A protein and the small-molecule ligand that binds it are described below.
Small molecule (SMILES): CC(=O)N[C@H]1[C@H](O[C@H]2[C@H](O)[C@@H](NC(C)=O)CO[C@@H]2CO)O[C@H](CO)[C@@H](O)[C@@H]1O

Binding-site contacts:
Ligand atom O5 contacts residue ASN243 of chain 1.A at 2.4 Å (h-bond).
Ligand atom O5 contacts residue TRP149 of chain 1.A at 4.0 Å.
Ligand atom C7 contacts residue ASN243 of chain 1.A at 3.1 Å.
Ligand atom C3 contacts residue ASN243 of chain 1.A at 3.8 Å.
Ligand atom C5 contacts residue ASN243 of chain 1.A at 3.7 Å.
Ligand atom C1 contacts residue ASN243 of chain 1.A at 1.4 Å.
Ligand atom C8 contacts residue VAL241 of chain 1.A at 4.0 Å (hydrophobic).
Ligand atom C8 contacts residue TRP149 of chain 1.A at 3.9 Å (hydrophobic).
Ligand atom C6 contacts residue TRP149 of chain 1.A at 3.9 Å (hydrophobic).
Ligand atom C2 contacts residue ASN243 of chain 1.A at 2.4 Å.
Ligand atom O7 contacts residue ASN243 of chain 1.A at 3.0 Å (h-bond).
Ligand atom N2 contacts residue ASN243 of chain 1.A at 2.8 Å (h-bond).
Ligand atom O4 contacts residue TRP149 of chain 1.A at 4.5 Å.
Ligand atom C1 contacts residue TRP149 of chain 1.A at 3.8 Å (hydrophobic).
Ligand atom C5 contacts residue TRP149 of chain 1.A at 3.6 Å (hydrophobic).
Ligand atom C4 contacts residue ASN243 of chain 1.A at 4.2 Å.
Ligand atom C8 contacts residue ASN243 of chain 1.A at 4.2 Å.

Sequence of chain 1.A:
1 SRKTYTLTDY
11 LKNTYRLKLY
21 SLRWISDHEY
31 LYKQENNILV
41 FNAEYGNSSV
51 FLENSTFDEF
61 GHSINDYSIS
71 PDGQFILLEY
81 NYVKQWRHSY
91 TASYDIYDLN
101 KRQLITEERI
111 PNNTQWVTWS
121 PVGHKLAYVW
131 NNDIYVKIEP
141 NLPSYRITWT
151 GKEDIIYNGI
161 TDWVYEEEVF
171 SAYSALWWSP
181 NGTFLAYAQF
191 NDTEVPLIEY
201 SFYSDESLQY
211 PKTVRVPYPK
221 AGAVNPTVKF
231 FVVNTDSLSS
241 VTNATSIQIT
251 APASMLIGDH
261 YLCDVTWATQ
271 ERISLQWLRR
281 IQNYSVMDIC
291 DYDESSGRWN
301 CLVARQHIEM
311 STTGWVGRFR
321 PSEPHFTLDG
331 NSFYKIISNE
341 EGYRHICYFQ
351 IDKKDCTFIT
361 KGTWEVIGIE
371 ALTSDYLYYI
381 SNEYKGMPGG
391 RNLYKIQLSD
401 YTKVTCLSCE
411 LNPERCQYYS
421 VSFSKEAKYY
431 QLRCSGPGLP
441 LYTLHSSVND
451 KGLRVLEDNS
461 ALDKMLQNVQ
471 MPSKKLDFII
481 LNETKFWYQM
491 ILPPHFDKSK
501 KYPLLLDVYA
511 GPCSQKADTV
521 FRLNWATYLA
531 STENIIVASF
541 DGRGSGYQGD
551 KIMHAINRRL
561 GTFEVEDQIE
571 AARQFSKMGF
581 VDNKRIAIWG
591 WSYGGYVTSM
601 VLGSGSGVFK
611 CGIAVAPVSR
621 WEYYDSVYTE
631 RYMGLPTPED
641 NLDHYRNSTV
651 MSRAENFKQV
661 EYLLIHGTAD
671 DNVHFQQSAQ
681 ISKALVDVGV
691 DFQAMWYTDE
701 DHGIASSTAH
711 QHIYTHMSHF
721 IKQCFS